The small molecule below binds the protein below.
Small molecule (SMILES): CC(=O)N[C@@H]1[C@@H](O)[C@H](O)[C@@H](CO)O[C@H]1O

Binding-site contacts:
Ligand atom O6 contacts residue ASN568 of chain 1.B at 4.0 Å.
Ligand atom C6 contacts residue ASN568 of chain 1.B at 3.8 Å.
Ligand atom O7 contacts residue ASN568 of chain 1.B at 3.1 Å (h-bond).
Ligand atom C1 contacts residue ASN568 of chain 1.B at 1.4 Å.
Ligand atom O7 contacts residue LYS571 of chain 1.B at 4.2 Å.
Ligand atom C1 contacts residue SER591 of chain 1.B at 4.3 Å.
Ligand atom C8 contacts residue ASN568 of chain 1.B at 4.3 Å.
Ligand atom C2 contacts residue MET566 of chain 1.B at 4.0 Å (hydrophobic).
Ligand atom O5 contacts residue ASN568 of chain 1.B at 2.3 Å (h-bond).
Ligand atom C7 contacts residue SER537 of chain 1.B at 3.8 Å.
Ligand atom C7 contacts residue ASN568 of chain 1.B at 3.2 Å.
Ligand atom N2 contacts residue ASN568 of chain 1.B at 3.0 Å (h-bond).
Ligand atom O5 contacts residue MET566 of chain 1.B at 2.9 Å.
Ligand atom C8 contacts residue SER537 of chain 1.B at 3.4 Å.
Ligand atom O6 contacts residue SER591 of chain 1.B at 3.8 Å.
Ligand atom N2 contacts residue SER537 of chain 1.B at 3.3 Å (h-bond).
Ligand atom C5 contacts residue ASN568 of chain 1.B at 3.5 Å.
Ligand atom C3 contacts residue MET566 of chain 1.B at 3.7 Å (hydrophobic).
Ligand atom O4 contacts residue MET566 of chain 1.B at 3.8 Å.
Ligand atom C5 contacts residue SER591 of chain 1.B at 4.4 Å.
Ligand atom C3 contacts residue ASN568 of chain 1.B at 3.8 Å.
Ligand atom C2 contacts residue ASN568 of chain 1.B at 2.7 Å.
Ligand atom C4 contacts residue ASN568 of chain 1.B at 4.2 Å.
Ligand atom C4 contacts residue MET566 of chain 1.B at 4.0 Å (hydrophobic).
Ligand atom C1 contacts residue MET566 of chain 1.B at 3.2 Å (hydrophobic).
Ligand atom C5 contacts residue MET566 of chain 1.B at 3.8 Å (hydrophobic).
Ligand atom C2 contacts residue SER537 of chain 1.B at 4.4 Å.
Ligand atom C8 contacts residue LYS571 of chain 1.B at 4.5 Å.
Ligand atom O6 contacts residue ARG592 of chain 1.B at 4.2 Å.
Ligand atom O5 contacts residue SER591 of chain 1.B at 3.5 Å.

Sequence of chain 1.B:
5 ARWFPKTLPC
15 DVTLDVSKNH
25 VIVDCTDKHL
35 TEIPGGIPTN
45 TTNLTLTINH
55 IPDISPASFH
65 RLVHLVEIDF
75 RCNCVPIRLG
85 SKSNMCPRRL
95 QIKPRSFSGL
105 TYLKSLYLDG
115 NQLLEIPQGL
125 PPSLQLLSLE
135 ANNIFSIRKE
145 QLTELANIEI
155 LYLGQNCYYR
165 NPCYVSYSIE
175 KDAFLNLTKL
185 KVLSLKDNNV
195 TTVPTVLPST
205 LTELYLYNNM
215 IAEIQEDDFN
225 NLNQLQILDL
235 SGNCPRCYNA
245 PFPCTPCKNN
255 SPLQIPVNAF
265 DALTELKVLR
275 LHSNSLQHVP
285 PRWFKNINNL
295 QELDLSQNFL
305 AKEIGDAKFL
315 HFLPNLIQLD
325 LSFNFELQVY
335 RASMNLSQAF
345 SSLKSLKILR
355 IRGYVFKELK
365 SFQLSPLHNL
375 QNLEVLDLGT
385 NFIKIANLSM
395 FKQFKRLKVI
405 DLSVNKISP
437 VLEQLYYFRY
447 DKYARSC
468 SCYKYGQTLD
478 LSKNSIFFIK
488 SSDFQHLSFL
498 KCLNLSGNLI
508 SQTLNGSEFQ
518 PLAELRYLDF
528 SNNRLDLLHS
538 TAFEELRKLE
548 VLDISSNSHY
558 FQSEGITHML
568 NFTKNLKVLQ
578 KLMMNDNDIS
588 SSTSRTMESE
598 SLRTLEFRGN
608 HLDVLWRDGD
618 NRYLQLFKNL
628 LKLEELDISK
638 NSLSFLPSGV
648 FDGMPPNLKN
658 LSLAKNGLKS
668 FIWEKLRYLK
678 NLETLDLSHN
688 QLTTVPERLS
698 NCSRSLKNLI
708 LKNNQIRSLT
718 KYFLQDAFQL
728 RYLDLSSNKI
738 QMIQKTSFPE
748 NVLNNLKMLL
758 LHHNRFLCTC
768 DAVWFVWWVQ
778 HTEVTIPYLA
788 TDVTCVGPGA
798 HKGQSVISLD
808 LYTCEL